A small-molecule ligand and the protein it binds are described below.
Small molecule (SMILES): CC(=O)N[C@H]1[C@H](O[C@H]2[C@H](O)[C@@H](NC(C)=O)CO[C@@H]2CO)O[C@H](CO)[C@@H](O)[C@@H]1O

Sequence of chain 1.E:
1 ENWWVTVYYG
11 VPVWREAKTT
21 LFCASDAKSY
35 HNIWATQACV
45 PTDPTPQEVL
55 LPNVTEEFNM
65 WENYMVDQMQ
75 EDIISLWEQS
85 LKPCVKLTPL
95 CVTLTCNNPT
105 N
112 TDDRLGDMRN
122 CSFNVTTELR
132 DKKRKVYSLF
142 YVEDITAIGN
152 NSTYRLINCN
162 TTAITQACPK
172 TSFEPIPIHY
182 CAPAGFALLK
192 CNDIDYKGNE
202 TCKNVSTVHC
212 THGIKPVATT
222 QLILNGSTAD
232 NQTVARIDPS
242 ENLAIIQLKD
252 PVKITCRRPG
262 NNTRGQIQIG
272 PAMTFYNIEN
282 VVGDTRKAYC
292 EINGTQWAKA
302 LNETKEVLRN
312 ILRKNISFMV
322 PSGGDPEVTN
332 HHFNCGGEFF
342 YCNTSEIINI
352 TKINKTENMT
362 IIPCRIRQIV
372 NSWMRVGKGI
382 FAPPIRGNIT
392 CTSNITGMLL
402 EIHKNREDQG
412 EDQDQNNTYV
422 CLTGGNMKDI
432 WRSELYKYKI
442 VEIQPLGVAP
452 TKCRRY

Binding-site contacts:
Ligand atom C3 contacts residue ASN344 of chain 1.E at 3.8 Å.
Ligand atom C1 contacts residue SER346 of chain 1.E at 3.4 Å.
Ligand atom N2 contacts residue ASN344 of chain 1.E at 2.9 Å (h-bond).
Ligand atom O5 contacts residue ASN344 of chain 1.E at 2.3 Å (h-bond).
Ligand atom C8 contacts residue ASN331 of chain 1.E at 4.2 Å.
Ligand atom O6 contacts residue ASN344 of chain 1.E at 4.4 Å.
Ligand atom C8 contacts residue NAG1 of chain 1.RA at 3.9 Å.
Ligand atom C8 contacts residue ASN344 of chain 1.E at 4.4 Å.
Ligand atom C5 contacts residue SER346 of chain 1.E at 3.8 Å.
Ligand atom C2 contacts residue ASN344 of chain 1.E at 2.5 Å.
Ligand atom C5 contacts residue ASN344 of chain 1.E at 3.6 Å.
Ligand atom O7 contacts residue SER346 of chain 1.E at 3.9 Å.
Ligand atom O5 contacts residue SER346 of chain 1.E at 3.6 Å.
Ligand atom C4 contacts residue ASN344 of chain 1.E at 4.2 Å.
Ligand atom C7 contacts residue ASN344 of chain 1.E at 3.5 Å.
Ligand atom O7 contacts residue ASN344 of chain 1.E at 3.3 Å (h-bond).
Ligand atom C1 contacts residue ASN344 of chain 1.E at 1.4 Å.